Sequence of chain 1.D:
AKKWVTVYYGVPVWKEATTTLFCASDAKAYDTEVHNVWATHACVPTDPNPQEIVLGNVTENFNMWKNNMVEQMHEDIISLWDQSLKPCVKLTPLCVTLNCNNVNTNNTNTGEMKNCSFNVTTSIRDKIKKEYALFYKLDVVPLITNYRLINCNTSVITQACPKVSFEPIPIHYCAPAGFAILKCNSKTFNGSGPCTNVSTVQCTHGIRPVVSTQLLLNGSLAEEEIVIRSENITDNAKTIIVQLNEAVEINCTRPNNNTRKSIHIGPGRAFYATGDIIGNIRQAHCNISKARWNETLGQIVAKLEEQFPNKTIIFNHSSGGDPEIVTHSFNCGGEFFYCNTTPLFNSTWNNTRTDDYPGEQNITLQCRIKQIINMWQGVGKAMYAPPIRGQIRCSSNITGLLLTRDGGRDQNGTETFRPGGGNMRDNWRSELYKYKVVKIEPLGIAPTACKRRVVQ

Sequence of chain 1.F:
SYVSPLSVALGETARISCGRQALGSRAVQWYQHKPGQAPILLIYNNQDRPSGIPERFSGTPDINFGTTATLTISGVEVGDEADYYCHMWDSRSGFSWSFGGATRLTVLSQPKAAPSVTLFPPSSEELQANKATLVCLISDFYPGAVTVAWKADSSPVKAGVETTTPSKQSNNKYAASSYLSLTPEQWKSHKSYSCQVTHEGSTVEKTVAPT

The protein below binds the small molecule below.
Small molecule (SMILES): CC(=O)N[C@H]1[C@H](O[C@H]2[C@H](O)[C@@H](NC(C)=O)CO[C@@H]2CO)O[C@H](CO)[C@@H](O[C@@H]2O[C@H](CO)[C@@H](O)[C@H](O)[C@@H]2O)[C@@H]1O

Binding-site contacts:
Ligand atom C1 contacts residue ASN281 of chain 1.D at 1.4 Å.
Ligand atom C6 contacts residue ILE302 of chain 1.D at 3.6 Å (hydrophobic).
Ligand atom O5 contacts residue ILE302 of chain 1.D at 3.7 Å.
Ligand atom C4 contacts residue ASN281 of chain 1.D at 4.2 Å.
Ligand atom O6 contacts residue THR283 of chain 1.D at 3.9 Å.
Ligand atom O6 contacts residue ILE302 of chain 1.D at 3.6 Å.
Ligand atom C5 contacts residue ASN281 of chain 1.D at 3.6 Å.
Ligand atom O6 contacts residue GLY66 of chain 1.F at 4.4 Å.
Ligand atom C2 contacts residue ASN281 of chain 1.D at 2.5 Å.
Ligand atom O6 contacts residue ASN281 of chain 1.D at 4.2 Å.
Ligand atom O7 contacts residue ASN281 of chain 1.D at 2.6 Å (h-bond).
Ligand atom N2 contacts residue ASN281 of chain 1.D at 2.9 Å (h-bond).
Ligand atom C7 contacts residue ASN281 of chain 1.D at 3.0 Å.
Ligand atom C8 contacts residue ASN281 of chain 1.D at 4.5 Å.
Ligand atom C3 contacts residue ASN281 of chain 1.D at 3.8 Å.
Ligand atom O5 contacts residue ASN281 of chain 1.D at 2.3 Å (h-bond).
Ligand atom C5 contacts residue ILE302 of chain 1.D at 4.3 Å (hydrophobic).